The small molecule below binds the protein below.
Small molecule (SMILES): C[C@H](N)C(=O)N[C@H](CCC(=O)N[C@@H](CCCCN)C(=O)O)C(=O)O

Sequence of chain 1.A:
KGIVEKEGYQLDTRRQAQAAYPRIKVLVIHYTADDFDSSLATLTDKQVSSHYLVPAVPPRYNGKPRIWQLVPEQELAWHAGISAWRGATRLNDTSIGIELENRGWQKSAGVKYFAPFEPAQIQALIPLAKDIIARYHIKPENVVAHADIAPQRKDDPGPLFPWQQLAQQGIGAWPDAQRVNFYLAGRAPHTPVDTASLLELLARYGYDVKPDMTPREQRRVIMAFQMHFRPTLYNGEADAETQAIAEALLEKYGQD

Binding-site contacts:
Ligand atom OE1 contacts residue ASN97 of chain 1.A at 3.0 Å (h-bond).
Ligand atom N contacts residue TRP83 of chain 1.A at 4.0 Å.
Ligand atom CA contacts residue ASN97 of chain 1.A at 3.9 Å.
Ligand atom C contacts residue VAL53 of chain 1.A at 3.8 Å (hydrophobic).
Ligand atom CA contacts residue HIS84 of chain 1.A at 3.6 Å.
Ligand atom CA contacts residue HIS84 of chain 1.A at 3.9 Å.
Ligand atom CB contacts residue HIS84 of chain 1.A at 3.4 Å.
Ligand atom CD contacts residue GLY86 of chain 1.A at 3.9 Å.
Ligand atom OXT contacts residue ALA85 of chain 1.A at 3.5 Å (h-bond).
Ligand atom OE1 contacts residue GLY86 of chain 1.A at 3.3 Å (h-bond).
Ligand atom CB contacts residue GLU104 of chain 1.A at 3.4 Å.
Ligand atom CA contacts residue TRP83 of chain 1.A at 3.7 Å (hydrophobic).
Ligand atom CG contacts residue TRP83 of chain 1.A at 3.9 Å (hydrophobic).
Ligand atom O contacts residue ASN97 of chain 1.A at 3.4 Å (h-bond).
Ligand atom O contacts residue VAL53 of chain 1.A at 3.4 Å.
Ligand atom CD contacts residue TRP83 of chain 1.A at 3.8 Å (hydrophobic).
Ligand atom C contacts residue ARG158 of chain 1.A at 3.8 Å.
Ligand atom OE1 contacts residue TRP83 of chain 1.A at 3.2 Å.
Ligand atom N contacts residue ZN1 of chain 1.C at 3.9 Å.
Ligand atom N contacts residue HIS84 of chain 1.A at 2.8 Å (h-bond).
Ligand atom CG contacts residue VAL53 of chain 1.A at 3.5 Å (hydrophobic).
Ligand atom CA contacts residue GLU104 of chain 1.A at 3.5 Å.
Ligand atom OE1 contacts residue ALA85 of chain 1.A at 4.0 Å.
Ligand atom C contacts residue ASN97 of chain 1.A at 3.9 Å.
Ligand atom OXT contacts residue ARG158 of chain 1.A at 3.1 Å (salt-bridge).
Ligand atom CB contacts residue TRP83 of chain 1.A at 3.9 Å (hydrophobic).
Ligand atom N contacts residue HIS35 of chain 1.A at 3.6 Å.
Ligand atom OXT contacts residue HIS151 of chain 1.A at 3.3 Å.
Ligand atom N contacts residue GLU104 of chain 1.A at 3.2 Å (salt-bridge).
Ligand atom OXT contacts residue GLY86 of chain 1.A at 3.7 Å.
Ligand atom OE1 contacts residue HIS84 of chain 1.A at 3.5 Å (h-bond).
Ligand atom CB contacts residue TRP83 of chain 1.A at 3.3 Å (hydrophobic).
Ligand atom OXT contacts residue LYS159 of chain 1.A at 3.5 Å.
Ligand atom O contacts residue ARG158 of chain 1.A at 3.3 Å (salt-bridge).
Ligand atom CA contacts residue VAL53 of chain 1.A at 4.0 Å (hydrophobic).
Ligand atom N contacts residue HIS84 of chain 1.A at 2.9 Å (h-bond).
Ligand atom OXT contacts residue HIS84 of chain 1.A at 3.9 Å.
Ligand atom C contacts residue HIS84 of chain 1.A at 3.8 Å.
Ligand atom CB contacts residue GLY86 of chain 1.A at 3.5 Å.
Ligand atom CB contacts residue VAL53 of chain 1.A at 4.0 Å (hydrophobic).